This small molecule binds to this protein.
Small molecule (SMILES): CC(=O)N[C@@H]1[C@@H](O)[C@H](O)[C@@H](CO)O[C@H]1O

Sequence of chain 1.A:
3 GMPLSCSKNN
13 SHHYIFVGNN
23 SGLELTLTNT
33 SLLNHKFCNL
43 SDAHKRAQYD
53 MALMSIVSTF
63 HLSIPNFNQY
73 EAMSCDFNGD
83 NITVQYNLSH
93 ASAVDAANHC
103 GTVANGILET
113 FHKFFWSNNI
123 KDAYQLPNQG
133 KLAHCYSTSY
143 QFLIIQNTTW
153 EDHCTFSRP

Binding-site contacts:
Ligand atom O5 contacts residue ASN149 of chain 1.A at 2.4 Å (h-bond).
Ligand atom C6 contacts residue ASP82 of chain 1.A at 3.6 Å.
Ligand atom O4 contacts residue ASN21 of chain 1.A at 3.2 Å (h-bond).
Ligand atom N2 contacts residue ASN149 of chain 1.A at 2.9 Å (h-bond).
Ligand atom C2 contacts residue SER23 of chain 1.A at 4.2 Å.
Ligand atom O6 contacts residue ASP82 of chain 1.A at 4.0 Å.
Ligand atom O6 contacts residue ASN83 of chain 1.A at 3.9 Å.
Ligand atom C8 contacts residue MET53 of chain 1.A at 4.0 Å (hydrophobic).
Ligand atom C1 contacts residue ASP82 of chain 1.A at 4.1 Å.
Ligand atom C5 contacts residue ASN149 of chain 1.A at 3.7 Å.
Ligand atom C5 contacts residue ASP82 of chain 1.A at 4.4 Å.
Ligand atom C1 contacts residue ASN149 of chain 1.A at 1.4 Å.
Ligand atom C8 contacts residue ASN149 of chain 1.A at 4.4 Å.
Ligand atom C7 contacts residue MET53 of chain 1.A at 4.2 Å (hydrophobic).
Ligand atom C2 contacts residue ASN149 of chain 1.A at 2.4 Å.
Ligand atom O5 contacts residue ASN83 of chain 1.A at 4.0 Å.
Ligand atom C4 contacts residue ASN21 of chain 1.A at 4.5 Å.
Ligand atom N2 contacts residue SER23 of chain 1.A at 3.7 Å.
Ligand atom C3 contacts residue SER23 of chain 1.A at 4.0 Å.
Ligand atom O7 contacts residue GLN50 of chain 1.A at 4.5 Å.
Ligand atom C3 contacts residue ASN149 of chain 1.A at 3.8 Å.
Ligand atom O5 contacts residue ASP82 of chain 1.A at 3.5 Å (salt-bridge).
Ligand atom C8 contacts residue LEU25 of chain 1.A at 4.4 Å (hydrophobic).
Ligand atom C7 contacts residue ASN149 of chain 1.A at 3.4 Å.
Ligand atom C4 contacts residue ASN149 of chain 1.A at 4.2 Å.
Ligand atom C1 contacts residue SER23 of chain 1.A at 4.2 Å.
Ligand atom O7 contacts residue MET53 of chain 1.A at 4.1 Å.
Ligand atom O7 contacts residue ASN149 of chain 1.A at 3.5 Å (h-bond).